Sequence of chain 1.A:
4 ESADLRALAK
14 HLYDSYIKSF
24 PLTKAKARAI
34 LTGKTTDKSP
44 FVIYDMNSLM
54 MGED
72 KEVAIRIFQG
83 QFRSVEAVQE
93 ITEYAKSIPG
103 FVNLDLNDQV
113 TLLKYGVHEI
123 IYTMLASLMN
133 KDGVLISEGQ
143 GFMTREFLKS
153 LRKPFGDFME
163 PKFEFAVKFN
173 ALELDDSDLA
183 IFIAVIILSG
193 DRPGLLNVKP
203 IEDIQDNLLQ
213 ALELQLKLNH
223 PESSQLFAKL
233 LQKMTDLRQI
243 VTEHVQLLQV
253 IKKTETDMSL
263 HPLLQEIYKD

This small molecule binds to this protein.
Small molecule (SMILES): COc1ccc(C(=O)n2c(C)c(Cc3ccccc3O[C@@H](C)C(=O)O)c3cc(OC(F)(F)F)ccc32)cc1

Binding-site contacts:
Ligand atom FAG contacts residue VAL136 of chain 1.A at 3.7 Å.
Ligand atom CBB contacts residue ALA89 of chain 1.A at 3.7 Å (hydrophobic).
Ligand atom CAY contacts residue HIS120 of chain 1.A at 3.6 Å.
Ligand atom CBF contacts residue SER86 of chain 1.A at 3.3 Å.
Ligand atom CAY contacts residue HIS246 of chain 1.A at 3.6 Å.
Ligand atom CAJ contacts residue TYR124 of chain 1.A at 3.4 Å (hydrophobic).
Ligand atom OAF contacts residue TYR270 of chain 1.A at 2.5 Å (h-bond).
Ligand atom CAB contacts residue SER86 of chain 1.A at 3.5 Å.
Ligand atom FAH contacts residue CME82 of chain 1.A at 3.5 Å.
Ligand atom CAM contacts residue ALA89 of chain 1.A at 3.7 Å (hydrophobic).
Ligand atom OAD contacts residue HIS120 of chain 1.A at 2.8 Å (h-bond).
Ligand atom CAU contacts residue CME82 of chain 1.A at 3.6 Å.
Ligand atom CAS contacts residue LEU127 of chain 1.A at 3.6 Å (hydrophobic).
Ligand atom CAA contacts residue MET126 of chain 1.A at 3.4 Å (hydrophobic).
Ligand atom OAE contacts residue LEU130 of chain 1.A at 2.7 Å.
Ligand atom OAD contacts residue SER86 of chain 1.A at 2.9 Å (h-bond).
Ligand atom CBI contacts residue LEU127 of chain 1.A at 3.8 Å (hydrophobic).
Ligand atom CAA contacts residue ILE123 of chain 1.A at 3.8 Å (hydrophobic).
Ligand atom CAK contacts residue TYR124 of chain 1.A at 3.0 Å (hydrophobic).
Ligand atom FAG contacts residue LEU150 of chain 1.A at 3.6 Å.
Ligand atom CBE contacts residue SER86 of chain 1.A at 3.6 Å.
Ligand atom CAY contacts residue SER86 of chain 1.A at 3.7 Å.
Ligand atom OAW contacts residue SER86 of chain 1.A at 2.8 Å (h-bond).
Ligand atom OAV contacts residue MET126 of chain 1.A at 3.7 Å.
Ligand atom CAQ contacts residue ARG85 of chain 1.A at 3.2 Å.
Ligand atom FAI contacts residue CME82 of chain 1.A at 3.7 Å.
Ligand atom CAR contacts residue LEU137 of chain 1.A at 3.5 Å (hydrophobic).
Ligand atom CBJ contacts residue SER86 of chain 1.A at 3.6 Å.
Ligand atom OAX contacts residue VAL136 of chain 1.A at 3.6 Å.
Ligand atom OAF contacts residue HIS120 of chain 1.A at 3.6 Å.
Ligand atom CAJ contacts residue LEU127 of chain 1.A at 3.6 Å (hydrophobic).
Ligand atom CAZ contacts residue ARG85 of chain 1.A at 3.7 Å.
Ligand atom OAF contacts residue HIS246 of chain 1.A at 2.7 Å (h-bond).
Ligand atom CAY contacts residue TYR270 of chain 1.A at 3.4 Å (hydrophobic).
Ligand atom OAD contacts residue TYR270 of chain 1.A at 3.6 Å.
Ligand atom FAG contacts residue MET145 of chain 1.A at 3.7 Å.
Ligand atom CAU contacts residue SER86 of chain 1.A at 3.4 Å.
Ligand atom CAS contacts residue LEU137 of chain 1.A at 3.8 Å (hydrophobic).
Ligand atom CAA contacts residue ILE93 of chain 1.A at 3.6 Å (hydrophobic).
Ligand atom CAM contacts residue ARG85 of chain 1.A at 3.6 Å.